Sequence of chain 1.F:
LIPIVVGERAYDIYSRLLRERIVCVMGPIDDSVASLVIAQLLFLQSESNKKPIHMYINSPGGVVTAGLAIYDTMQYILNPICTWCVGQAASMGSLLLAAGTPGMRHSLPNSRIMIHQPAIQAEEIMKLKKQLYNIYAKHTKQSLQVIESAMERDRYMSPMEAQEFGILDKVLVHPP

Sequence of chain 1.E:
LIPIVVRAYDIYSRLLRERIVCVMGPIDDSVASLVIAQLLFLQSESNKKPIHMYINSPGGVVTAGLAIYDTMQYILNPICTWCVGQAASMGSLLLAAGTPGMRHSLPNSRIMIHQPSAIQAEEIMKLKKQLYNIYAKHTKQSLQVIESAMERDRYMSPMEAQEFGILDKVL

This protein binds this small molecule.
Small molecule (SMILES): N#Cc1cccc(CN2CCC3=C(C2)C(=O)N(Cc2ccc(Cl)cc2)C2=NCCN23)c1

Binding-site contacts:
Ligand atom C16 contacts residue LEU48 of chain 1.E at 3.5 Å (hydrophobic).
Ligand atom C22 contacts residue GLU26 of chain 1.F at 3.4 Å.
Ligand atom C19 contacts residue SER52 of chain 1.E at 3.6 Å.
Ligand atom C24 contacts residue TYR62 of chain 1.F at 3.5 Å (hydrophobic).
Ligand atom C14 contacts residue GLU26 of chain 1.F at 3.7 Å.
Ligand atom C23 contacts residue ILE28 of chain 1.F at 3.7 Å (hydrophobic).
Ligand atom N2 contacts residue TYR62 of chain 1.F at 3.0 Å (h-bond).
Ligand atom CL1 contacts residue ARG22 of chain 1.F at 3.8 Å.
Ligand atom C11 contacts residue TYR62 of chain 1.F at 3.0 Å (hydrophobic).
Ligand atom C1 contacts residue TYR62 of chain 1.F at 3.5 Å (hydrophobic).
Ligand atom N4 contacts residue GLU26 of chain 1.F at 2.8 Å (salt-bridge).
Ligand atom C20 contacts residue SER52 of chain 1.E at 3.3 Å.
Ligand atom C17 contacts residue LEU48 of chain 1.E at 3.5 Å (hydrophobic).
Ligand atom C8 contacts residue TRP90 of chain 1.F at 3.2 Å (hydrophobic).
Ligand atom C19 contacts residue GLU26 of chain 1.F at 3.4 Å.
Ligand atom CL1 contacts residue LEU23 of chain 1.F at 3.5 Å.
Ligand atom N5 contacts residue ILE28 of chain 1.F at 3.6 Å.
Ligand atom C4 contacts residue LEU114 of chain 1.F at 3.5 Å (hydrophobic).
Ligand atom C13 contacts residue TYR62 of chain 1.F at 3.8 Å (hydrophobic).
Ligand atom C15 contacts residue GLU26 of chain 1.F at 3.4 Å.
Ligand atom C9 contacts residue TYR62 of chain 1.F at 3.4 Å (hydrophobic).
Ligand atom N1 contacts residue TYR62 of chain 1.F at 3.2 Å.
Ligand atom C10 contacts residue TYR62 of chain 1.F at 3.1 Å (hydrophobic).
Ligand atom O1 contacts residue LEU48 of chain 1.E at 3.2 Å.
Ligand atom C5 contacts residue TYR82 of chain 1.E at 3.5 Å (hydrophobic).
Ligand atom C17 contacts residue LEU23 of chain 1.F at 3.4 Å (hydrophobic).
Ligand atom C7 contacts residue TRP90 of chain 1.F at 3.5 Å (hydrophobic).
Ligand atom C8 contacts residue TYR62 of chain 1.F at 3.7 Å (hydrophobic).
Ligand atom C3 contacts residue LEU114 of chain 1.F at 3.5 Å (hydrophobic).
Ligand atom C20 contacts residue GLU26 of chain 1.F at 3.0 Å.
Ligand atom C18 contacts residue LEU23 of chain 1.F at 3.8 Å (hydrophobic).
Ligand atom C3 contacts residue THR79 of chain 1.E at 3.7 Å.
Ligand atom CL1 contacts residue PHE49 of chain 1.E at 3.6 Å.
Ligand atom N1 contacts residue VAL92 of chain 1.F at 3.4 Å.
Ligand atom C12 contacts residue TYR62 of chain 1.F at 3.2 Å (hydrophobic).
Ligand atom C21 contacts residue ILE28 of chain 1.F at 3.7 Å (hydrophobic).
Ligand atom C23 contacts residue HIS60 of chain 1.F at 3.1 Å.
Ligand atom C18 contacts residue GLU26 of chain 1.F at 3.8 Å.
Ligand atom C22 contacts residue HIS60 of chain 1.F at 3.8 Å.
Ligand atom C9 contacts residue HIS60 of chain 1.F at 3.4 Å.